Binding-site contacts:
Ligand atom O7 contacts residue PHE342 of chain 1.A at 3.8 Å.
Ligand atom C5 contacts residue ASN343 of chain 1.A at 3.8 Å.
Ligand atom O6 contacts residue ASN343 of chain 1.A at 4.3 Å.
Ligand atom O5 contacts residue ASN343 of chain 1.A at 2.4 Å (h-bond).
Ligand atom O7 contacts residue ASN343 of chain 1.A at 3.2 Å (h-bond).
Ligand atom C7 contacts residue PHE342 of chain 1.A at 3.8 Å (hydrophobic).
Ligand atom C1 contacts residue ASN343 of chain 1.A at 1.6 Å.
Ligand atom C7 contacts residue ASN343 of chain 1.A at 3.4 Å.
Ligand atom C8 contacts residue PHE374 of chain 1.A at 3.9 Å (hydrophobic).
Ligand atom C3 contacts residue ASN343 of chain 1.A at 3.9 Å.
Ligand atom C2 contacts residue ASN343 of chain 1.A at 2.5 Å.
Ligand atom C8 contacts residue PHE342 of chain 1.A at 3.3 Å (hydrophobic).
Ligand atom C4 contacts residue ASN343 of chain 1.A at 4.3 Å.
Ligand atom N2 contacts residue ASN343 of chain 1.A at 3.0 Å (h-bond).
Ligand atom C8 contacts residue ASN343 of chain 1.A at 4.0 Å.

A protein and the small-molecule ligand that binds it are described below.
Small molecule (SMILES): CC(=O)N[C@@H]1[C@@H](O)[C@H](O)[C@@H](CO)O[C@H]1O

Sequence of chain 1.A:
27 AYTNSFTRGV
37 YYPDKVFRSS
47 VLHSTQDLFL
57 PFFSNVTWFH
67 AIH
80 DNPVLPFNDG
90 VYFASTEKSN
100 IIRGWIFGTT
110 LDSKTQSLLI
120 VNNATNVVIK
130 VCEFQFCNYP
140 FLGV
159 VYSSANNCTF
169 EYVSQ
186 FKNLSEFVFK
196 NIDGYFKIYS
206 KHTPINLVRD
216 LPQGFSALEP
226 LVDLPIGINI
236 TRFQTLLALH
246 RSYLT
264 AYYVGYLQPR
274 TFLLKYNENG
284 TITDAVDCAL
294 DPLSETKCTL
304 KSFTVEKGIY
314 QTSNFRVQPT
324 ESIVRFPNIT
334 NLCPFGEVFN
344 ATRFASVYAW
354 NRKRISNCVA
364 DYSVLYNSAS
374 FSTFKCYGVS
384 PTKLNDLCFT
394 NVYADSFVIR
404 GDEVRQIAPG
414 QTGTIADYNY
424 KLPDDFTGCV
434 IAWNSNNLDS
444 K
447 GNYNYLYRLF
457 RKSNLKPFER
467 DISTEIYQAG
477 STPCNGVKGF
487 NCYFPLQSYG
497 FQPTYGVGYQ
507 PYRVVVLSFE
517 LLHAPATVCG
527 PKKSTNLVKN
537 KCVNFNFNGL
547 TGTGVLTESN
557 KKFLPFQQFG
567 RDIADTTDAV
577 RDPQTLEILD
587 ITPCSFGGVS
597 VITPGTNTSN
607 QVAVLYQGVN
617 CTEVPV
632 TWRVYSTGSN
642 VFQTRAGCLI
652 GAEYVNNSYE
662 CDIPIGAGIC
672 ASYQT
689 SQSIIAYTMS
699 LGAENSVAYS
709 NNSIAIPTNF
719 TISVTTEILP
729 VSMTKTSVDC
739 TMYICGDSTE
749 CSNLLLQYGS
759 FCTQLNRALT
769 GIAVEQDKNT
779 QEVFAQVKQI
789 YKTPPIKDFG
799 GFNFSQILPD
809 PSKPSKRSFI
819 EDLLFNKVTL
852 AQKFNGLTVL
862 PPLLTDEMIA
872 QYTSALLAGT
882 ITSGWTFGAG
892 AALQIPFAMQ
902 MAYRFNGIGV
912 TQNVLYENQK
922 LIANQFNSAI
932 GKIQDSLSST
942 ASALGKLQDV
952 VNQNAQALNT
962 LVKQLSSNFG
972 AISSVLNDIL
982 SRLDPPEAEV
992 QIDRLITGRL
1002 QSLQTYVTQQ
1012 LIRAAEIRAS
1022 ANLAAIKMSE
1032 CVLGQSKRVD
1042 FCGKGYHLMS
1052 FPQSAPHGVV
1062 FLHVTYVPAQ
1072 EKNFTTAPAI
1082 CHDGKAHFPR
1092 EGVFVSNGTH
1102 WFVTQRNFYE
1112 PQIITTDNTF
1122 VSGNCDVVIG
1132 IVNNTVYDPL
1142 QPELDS